A small-molecule ligand and the protein it binds are described below.
Small molecule (SMILES): CC(=O)N[C@@H]1[C@@H](O)[C@H](O)[C@@H](CO)O[C@H]1O

Binding-site contacts:
Ligand atom N2 contacts residue ASN788 of chain 1.C at 2.7 Å (h-bond).
Ligand atom C7 contacts residue ASN788 of chain 1.C at 3.4 Å.
Ligand atom C2 contacts residue ASN788 of chain 1.C at 2.4 Å.
Ligand atom C8 contacts residue ASN788 of chain 1.C at 4.4 Å.
Ligand atom C4 contacts residue ASN788 of chain 1.C at 4.1 Å.
Ligand atom C3 contacts residue ASN788 of chain 1.C at 3.6 Å.
Ligand atom O7 contacts residue ASN788 of chain 1.C at 3.4 Å (h-bond).
Ligand atom C5 contacts residue ASN788 of chain 1.C at 3.7 Å.
Ligand atom O5 contacts residue ASN788 of chain 1.C at 2.4 Å (h-bond).
Ligand atom C1 contacts residue ASN788 of chain 1.C at 1.4 Å.

Sequence of chain 1.C:
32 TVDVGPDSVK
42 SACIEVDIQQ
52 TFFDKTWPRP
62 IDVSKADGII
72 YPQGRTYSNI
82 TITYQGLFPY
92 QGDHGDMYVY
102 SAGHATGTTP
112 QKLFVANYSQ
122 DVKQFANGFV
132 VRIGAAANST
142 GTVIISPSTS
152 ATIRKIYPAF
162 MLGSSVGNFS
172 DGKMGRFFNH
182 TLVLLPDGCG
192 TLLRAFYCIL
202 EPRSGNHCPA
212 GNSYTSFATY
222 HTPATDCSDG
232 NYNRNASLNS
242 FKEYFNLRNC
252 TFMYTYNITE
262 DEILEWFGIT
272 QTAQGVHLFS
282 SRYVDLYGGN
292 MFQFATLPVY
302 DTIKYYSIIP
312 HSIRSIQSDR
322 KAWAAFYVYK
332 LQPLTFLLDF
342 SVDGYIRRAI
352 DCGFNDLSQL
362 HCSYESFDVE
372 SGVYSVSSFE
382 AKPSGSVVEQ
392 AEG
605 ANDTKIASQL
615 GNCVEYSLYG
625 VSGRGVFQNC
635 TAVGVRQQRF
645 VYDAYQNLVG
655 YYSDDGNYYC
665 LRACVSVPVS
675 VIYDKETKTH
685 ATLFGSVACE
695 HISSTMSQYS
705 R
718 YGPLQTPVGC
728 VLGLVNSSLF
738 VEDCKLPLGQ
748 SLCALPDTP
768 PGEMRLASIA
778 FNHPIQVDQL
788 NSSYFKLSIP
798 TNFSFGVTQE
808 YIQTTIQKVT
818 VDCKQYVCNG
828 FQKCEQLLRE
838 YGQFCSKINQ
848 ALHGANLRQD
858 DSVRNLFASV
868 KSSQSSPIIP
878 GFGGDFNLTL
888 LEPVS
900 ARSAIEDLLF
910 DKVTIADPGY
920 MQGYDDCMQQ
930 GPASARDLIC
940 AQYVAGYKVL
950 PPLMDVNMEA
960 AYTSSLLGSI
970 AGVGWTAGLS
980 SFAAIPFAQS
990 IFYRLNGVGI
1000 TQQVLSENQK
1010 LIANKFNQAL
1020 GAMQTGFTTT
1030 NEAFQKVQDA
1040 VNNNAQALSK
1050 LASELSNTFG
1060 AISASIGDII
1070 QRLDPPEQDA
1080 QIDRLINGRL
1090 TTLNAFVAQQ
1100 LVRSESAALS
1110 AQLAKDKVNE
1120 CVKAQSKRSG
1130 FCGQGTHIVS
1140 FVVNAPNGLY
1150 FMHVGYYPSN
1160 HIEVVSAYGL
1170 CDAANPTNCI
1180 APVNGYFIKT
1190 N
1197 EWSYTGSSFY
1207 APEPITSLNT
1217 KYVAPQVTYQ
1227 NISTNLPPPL